This protein binds this small molecule.
Small molecule (SMILES): Oc1cccc(-c2ccccc2)c1O

Sequence of chain 2.A:
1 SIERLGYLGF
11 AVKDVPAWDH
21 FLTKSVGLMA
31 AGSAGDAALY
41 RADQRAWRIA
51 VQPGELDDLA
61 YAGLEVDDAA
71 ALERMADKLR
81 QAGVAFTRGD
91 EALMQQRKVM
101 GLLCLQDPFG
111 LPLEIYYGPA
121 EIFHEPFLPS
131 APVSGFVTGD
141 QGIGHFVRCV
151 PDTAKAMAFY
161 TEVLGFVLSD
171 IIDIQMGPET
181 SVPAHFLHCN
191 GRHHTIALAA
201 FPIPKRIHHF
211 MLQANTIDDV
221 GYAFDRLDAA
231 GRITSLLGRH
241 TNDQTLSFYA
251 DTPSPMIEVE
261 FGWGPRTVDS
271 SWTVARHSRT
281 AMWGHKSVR

Binding-site contacts:
Ligand atom CK8 contacts residue VAL147 of chain 2.A at 3.8 Å (hydrophobic).
Ligand atom OK1 contacts residue HIS145 of chain 2.A at 3.5 Å.
Ligand atom CK3 contacts residue TYR249 of chain 2.A at 3.3 Å (hydrophobic).
Ligand atom OK1 contacts residue FE1 of chain 2.B at 2.8 Å.
Ligand atom OK2 contacts residue HIS240 of chain 2.A at 4.0 Å.
Ligand atom CK2 contacts residue PHE186 of chain 2.A at 3.9 Å (hydrophobic).
Ligand atom CK6 contacts residue ILE172 of chain 2.A at 3.5 Å (hydrophobic).
Ligand atom CK1 contacts residue PHE186 of chain 2.A at 3.3 Å (hydrophobic).
Ligand atom CK1 contacts residue THR280 of chain 2.A at 3.8 Å.
Ligand atom CKA contacts residue HIS208 of chain 2.A at 3.6 Å.
Ligand atom CK5 contacts residue HIS194 of chain 2.A at 3.8 Å.
Ligand atom CK6 contacts residue PHE186 of chain 2.A at 3.5 Å (hydrophobic).
Ligand atom OK2 contacts residue HIS209 of chain 2.A at 3.0 Å.
Ligand atom CK8 contacts residue HIS209 of chain 2.A at 4.0 Å.
Ligand atom OK1 contacts residue GLU260 of chain 2.A at 3.6 Å (salt-bridge).
Ligand atom CK4 contacts residue HIS240 of chain 2.A at 3.3 Å.
Ligand atom CK5 contacts residue ASN242 of chain 2.A at 3.2 Å.
Ligand atom CK6 contacts residue ASN242 of chain 2.A at 3.2 Å.
Ligand atom CK1 contacts residue ILE172 of chain 2.A at 3.9 Å (hydrophobic).
Ligand atom CK2 contacts residue TYR249 of chain 2.A at 3.7 Å (hydrophobic).
Ligand atom CK7 contacts residue TYR249 of chain 2.A at 3.8 Å (hydrophobic).
Ligand atom OK2 contacts residue TYR249 of chain 2.A at 2.8 Å (h-bond).
Ligand atom OK2 contacts residue FE1 of chain 2.B at 1.9 Å.
Ligand atom CK9 contacts residue PHE201 of chain 2.A at 3.7 Å (hydrophobic).
Ligand atom CK4 contacts residue FE1 of chain 2.B at 3.3 Å.
Ligand atom CK5 contacts residue PHE186 of chain 2.A at 3.8 Å (hydrophobic).
Ligand atom CK5 contacts residue HIS240 of chain 2.A at 3.4 Å.
Ligand atom CK6 contacts residue HIS240 of chain 2.A at 3.5 Å.
Ligand atom CKA contacts residue PHE201 of chain 2.A at 3.9 Å (hydrophobic).
Ligand atom OK1 contacts residue HIS194 of chain 2.A at 3.2 Å (h-bond).
Ligand atom CKC contacts residue THR280 of chain 2.A at 3.9 Å.
Ligand atom OK2 contacts residue GLU260 of chain 2.A at 3.3 Å (salt-bridge).
Ligand atom CK1 contacts residue HIS240 of chain 2.A at 3.8 Å.
Ligand atom CKC contacts residue TYR249 of chain 2.A at 3.5 Å (hydrophobic).
Ligand atom OK1 contacts residue ASP243 of chain 2.A at 3.3 Å (salt-bridge).
Ligand atom OK1 contacts residue HIS240 of chain 2.A at 3.4 Å (h-bond).
Ligand atom CK2 contacts residue HIS240 of chain 2.A at 3.7 Å.
Ligand atom CK4 contacts residue HIS194 of chain 2.A at 3.6 Å.
Ligand atom CK3 contacts residue HIS240 of chain 2.A at 3.5 Å.
Ligand atom CK3 contacts residue FE1 of chain 2.B at 3.0 Å.